Sequence of chain 1.D:
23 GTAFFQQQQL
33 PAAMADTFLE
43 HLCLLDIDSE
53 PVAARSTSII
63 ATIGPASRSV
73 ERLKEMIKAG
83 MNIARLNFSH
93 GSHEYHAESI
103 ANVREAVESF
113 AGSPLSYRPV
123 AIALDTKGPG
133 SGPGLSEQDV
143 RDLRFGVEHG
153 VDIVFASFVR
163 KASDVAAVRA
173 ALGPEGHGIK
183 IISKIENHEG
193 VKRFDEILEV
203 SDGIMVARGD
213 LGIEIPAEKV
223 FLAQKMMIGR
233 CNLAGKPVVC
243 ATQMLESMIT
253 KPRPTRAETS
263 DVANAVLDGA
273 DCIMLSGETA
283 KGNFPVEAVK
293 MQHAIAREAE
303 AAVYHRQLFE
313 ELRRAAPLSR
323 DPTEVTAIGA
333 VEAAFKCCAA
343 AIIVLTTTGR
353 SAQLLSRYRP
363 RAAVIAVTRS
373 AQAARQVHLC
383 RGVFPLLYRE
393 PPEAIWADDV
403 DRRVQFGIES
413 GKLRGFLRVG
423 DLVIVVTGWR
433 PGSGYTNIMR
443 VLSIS

The protein below binds the small molecule below.
Small molecule (SMILES): O=C([O-])C(=O)[O-]

Binding-site contacts:
Ligand atom C2 contacts residue ASP212 of chain 1.D at 3.9 Å.
Ligand atom O4 contacts residue ALA209 of chain 1.D at 3.3 Å.
Ligand atom O4 contacts residue MG1 of chain 1.Y at 4.2 Å.
Ligand atom O4 contacts residue GLY211 of chain 1.D at 2.9 Å (h-bond).
Ligand atom O1 contacts residue MG1 of chain 1.Y at 2.3 Å.
Ligand atom C2 contacts residue ALA209 of chain 1.D at 3.6 Å (hydrophobic).
Ligand atom O3 contacts residue ALA209 of chain 1.D at 4.4 Å.
Ligand atom O1 contacts residue ARG87 of chain 1.D at 4.5 Å.
Ligand atom O2 contacts residue GLU188 of chain 1.D at 3.0 Å (salt-bridge).
Ligand atom C1 contacts residue ALA209 of chain 1.D at 3.8 Å (hydrophobic).
Ligand atom O3 contacts residue ARG87 of chain 1.D at 3.9 Å.
Ligand atom C1 contacts residue MG1 of chain 1.Y at 3.0 Å.
Ligand atom O3 contacts residue LYS186 of chain 1.D at 4.0 Å.
Ligand atom C2 contacts residue MG1 of chain 1.Y at 3.0 Å.
Ligand atom O3 contacts residue THR244 of chain 1.D at 3.3 Å (h-bond).
Ligand atom O1 contacts residue LYS186 of chain 1.D at 2.7 Å (salt-bridge).
Ligand atom O3 contacts residue MG1 of chain 1.Y at 4.3 Å.
Ligand atom C2 contacts residue GLU188 of chain 1.D at 3.8 Å.
Ligand atom C2 contacts residue THR244 of chain 1.D at 3.5 Å.
Ligand atom O4 contacts residue ASP212 of chain 1.D at 4.0 Å.
Ligand atom O3 contacts residue MET207 of chain 1.D at 4.2 Å.
Ligand atom O1 contacts residue ASP212 of chain 1.D at 4.2 Å.
Ligand atom O2 contacts residue ALA209 of chain 1.D at 3.9 Å.
Ligand atom C1 contacts residue LYS186 of chain 1.D at 3.6 Å.
Ligand atom O2 contacts residue ASP212 of chain 1.D at 2.9 Å (salt-bridge).
Ligand atom C2 contacts residue GLY211 of chain 1.D at 3.8 Å.
Ligand atom O1 contacts residue ALA209 of chain 1.D at 4.1 Å.
Ligand atom O3 contacts residue MET276 of chain 1.D at 4.0 Å.
Ligand atom C1 contacts residue GLU188 of chain 1.D at 4.0 Å.
Ligand atom O2 contacts residue MG1 of chain 1.Y at 2.2 Å.
Ligand atom O1 contacts residue GLU188 of chain 1.D at 3.4 Å (salt-bridge).
Ligand atom C1 contacts residue THR244 of chain 1.D at 3.9 Å.
Ligand atom O2 contacts residue GLY211 of chain 1.D at 3.9 Å.
Ligand atom O4 contacts residue THR244 of chain 1.D at 2.5 Å (h-bond).
Ligand atom O4 contacts residue ARG210 of chain 1.D at 3.5 Å (salt-bridge).
Ligand atom C2 contacts residue ARG210 of chain 1.D at 4.4 Å.